Binding-site contacts:
Ligand atom C5' contacts residue TYR39 of chain 1.A at 3.6 Å (hydrophobic).
Ligand atom P contacts residue LYS68 of chain 1.A at 3.7 Å.
Ligand atom P contacts residue LYS68 of chain 1.A at 3.9 Å.
Ligand atom OP1 contacts residue GLY64 of chain 1.A at 2.8 Å (h-bond).
Ligand atom OP1 contacts residue GLY66 of chain 1.A at 2.8 Å (h-bond).
Ligand atom OP1 contacts residue THR67 of chain 1.A at 3.8 Å.
Ligand atom P contacts residue LYS35 of chain 1.A at 3.6 Å.
Ligand atom C5' contacts residue GLY66 of chain 1.A at 3.4 Å.
Ligand atom OP2 contacts residue LYS68 of chain 1.A at 2.8 Å.
Ligand atom OP1 contacts residue ILE69 of chain 1.A at 2.9 Å (h-bond).
Ligand atom OP2 contacts residue NA1 of chain 1.F at 3.8 Å.
Ligand atom O3' contacts residue ILE69 of chain 1.A at 3.5 Å.
Ligand atom P contacts residue ILE69 of chain 1.A at 3.9 Å.
Ligand atom P contacts residue GLY66 of chain 1.A at 3.6 Å.
Ligand atom OP1 contacts residue LYS35 of chain 1.A at 3.6 Å.
Ligand atom OP2 contacts residue THR67 of chain 1.A at 3.7 Å.
Ligand atom OP2 contacts residue GLY66 of chain 1.A at 3.8 Å.
Ligand atom O5' contacts residue LYS35 of chain 1.A at 3.8 Å.
Ligand atom C3' contacts residue GLY66 of chain 1.A at 3.8 Å.
Ligand atom N7 contacts residue LYS35 of chain 1.A at 3.8 Å.
Ligand atom C8 contacts residue LYS35 of chain 1.A at 3.8 Å.
Ligand atom O3' contacts residue VAL65 of chain 1.A at 3.8 Å.
Ligand atom N3 contacts residue ALA38 of chain 1.A at 3.5 Å.
Ligand atom C4' contacts residue GLY64 of chain 1.A at 3.3 Å.
Ligand atom O4' contacts residue ALA38 of chain 1.A at 3.7 Å.
Ligand atom C5' contacts residue GLY64 of chain 1.A at 3.2 Å.
Ligand atom OP1 contacts residue VAL65 of chain 1.A at 3.5 Å (h-bond).
Ligand atom OP1 contacts residue LEU62 of chain 1.A at 3.7 Å.
Ligand atom O3' contacts residue GLY64 of chain 1.A at 3.4 Å.
Ligand atom O5' contacts residue GLY66 of chain 1.A at 3.4 Å.
Ligand atom OP1 contacts residue NA1 of chain 1.F at 2.7 Å (h-bond).
Ligand atom P contacts residue GLY64 of chain 1.A at 3.8 Å.
Ligand atom P contacts residue NA1 of chain 1.F at 3.7 Å.
Ligand atom OP1 contacts residue LYS68 of chain 1.A at 3.6 Å.
Ligand atom OP1 contacts residue PRO63 of chain 1.A at 3.8 Å.
Ligand atom OP2 contacts residue LYS68 of chain 1.A at 3.1 Å (salt-bridge).
Ligand atom OP2 contacts residue VAL65 of chain 1.A at 3.8 Å.
Ligand atom OP1 contacts residue LYS68 of chain 1.A at 3.5 Å.
Ligand atom OP3 contacts residue LYS35 of chain 1.A at 2.7 Å (salt-bridge).
Ligand atom N1 contacts residue HIS34 of chain 1.A at 3.9 Å.

The protein below binds the small molecule below.
Small molecule (SMILES): Cc1cn([C@H]2C[C@H](O[P](=O)(O)OC[C@H]3O[C@@H](n4ccc(N)nc4=O)C[C@@H]3O[P](=O)(O)OC[C@H]3O[C@@H](n4cnc5c(=O)nc(N)[nH]c54)C[C@@H]3O[P](=O)(O)OC[C@H]3O[C@@H](n4cnc5c(=O)nc(N)[nH]c54)C[C@@H]3O)[C@@H](CO[P](=O)(O)O[C@H]3C[C@H](n4cnc5c(=O)nc(N)[nH]c54)O[C@@H]3COP(=O)(O)O)O2)c(=O)[nH]c1=O

Sequence of chain 1.A:
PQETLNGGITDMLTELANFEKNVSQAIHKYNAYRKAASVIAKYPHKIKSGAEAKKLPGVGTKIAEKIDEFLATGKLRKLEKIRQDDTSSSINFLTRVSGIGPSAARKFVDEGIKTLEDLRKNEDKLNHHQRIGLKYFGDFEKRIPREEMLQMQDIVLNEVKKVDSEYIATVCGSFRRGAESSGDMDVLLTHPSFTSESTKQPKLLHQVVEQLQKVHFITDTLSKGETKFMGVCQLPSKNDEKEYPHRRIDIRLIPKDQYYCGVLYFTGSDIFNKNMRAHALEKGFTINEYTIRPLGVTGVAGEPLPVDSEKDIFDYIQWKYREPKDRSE